Binding-site contacts:
Ligand atom F12 contacts residue VAL296 of chain 1.B at 2.9 Å.
Ligand atom C02 contacts residue TRP316 of chain 1.B at 3.7 Å (hydrophobic).
Ligand atom C07 contacts residue HEM1 of chain 1.O at 3.5 Å.
Ligand atom C12 contacts residue HEM1 of chain 1.O at 3.6 Å.
Ligand atom N02 contacts residue GLU321 of chain 1.B at 2.6 Å (salt-bridge).
Ligand atom N01 contacts residue HEM1 of chain 1.O at 3.7 Å.
Ligand atom C05 contacts residue VAL296 of chain 1.B at 3.9 Å (hydrophobic).
Ligand atom N02 contacts residue TRP316 of chain 1.B at 2.8 Å (h-bond).
Ligand atom N02 contacts residue MET318 of chain 1.B at 3.9 Å.
Ligand atom F12 contacts residue HEM1 of chain 1.O at 3.5 Å.
Ligand atom C15 contacts residue HEM1 of chain 1.O at 3.9 Å.
Ligand atom C14 contacts residue HEM1 of chain 1.O at 3.0 Å.
Ligand atom C11 contacts residue VAL296 of chain 1.B at 3.8 Å (hydrophobic).
Ligand atom C08 contacts residue HEM1 of chain 1.O at 3.4 Å.
Ligand atom C09 contacts residue VAL296 of chain 1.B at 3.9 Å (hydrophobic).
Ligand atom C24 contacts residue PHE65 of chain 1.B at 3.7 Å (hydrophobic).
Ligand atom C07 contacts residue PHE313 of chain 1.B at 3.6 Å (hydrophobic).
Ligand atom C06 contacts residue HEM1 of chain 1.O at 3.9 Å.
Ligand atom C11 contacts residue HEM1 of chain 1.O at 3.7 Å.
Ligand atom N01 contacts residue GLU321 of chain 1.B at 2.7 Å (salt-bridge).
Ligand atom C08 contacts residue GLU321 of chain 1.B at 3.5 Å.
Ligand atom C13 contacts residue HEM1 of chain 1.O at 3.1 Å.
Ligand atom C06 contacts residue GLU321 of chain 1.B at 3.5 Å.
Ligand atom C02 contacts residue HEM1 of chain 1.O at 3.6 Å.
Ligand atom C02 contacts residue GLU321 of chain 1.B at 3.5 Å.
Ligand atom N02 contacts residue HEM1 of chain 1.O at 3.5 Å.
Ligand atom C03 contacts residue TRP316 of chain 1.B at 3.8 Å (hydrophobic).
Ligand atom C12 contacts residue VAL296 of chain 1.B at 3.3 Å (hydrophobic).
Ligand atom C07 contacts residue GLY315 of chain 1.B at 3.6 Å.
Ligand atom C07 contacts residue SER314 of chain 1.B at 3.9 Å.
Ligand atom F13 contacts residue HEM1 of chain 1.O at 2.9 Å.
Ligand atom C23 contacts residue PHE65 of chain 1.B at 3.5 Å (hydrophobic).
Ligand atom C03 contacts residue PRO294 of chain 1.B at 3.7 Å (hydrophobic).
Ligand atom C04 contacts residue HEM1 of chain 1.O at 3.9 Å.
Ligand atom C03 contacts residue HEM1 of chain 1.O at 3.4 Å.
Ligand atom C18 contacts residue HEM1 of chain 1.O at 3.7 Å.
Ligand atom F13 contacts residue MET299 of chain 1.B at 3.0 Å.
Ligand atom N02 contacts residue TYR317 of chain 1.B at 3.6 Å.
Ligand atom C07 contacts residue PRO294 of chain 1.B at 3.8 Å (hydrophobic).
Ligand atom C16 contacts residue HEM1 of chain 1.O at 3.3 Å.

This small molecule binds to this protein.
Small molecule (SMILES): Cc1cc(N)nc(CCc2cc(CC[C@H]3CCN3C)cc(F)c2F)c1

Sequence of chain 1.B:
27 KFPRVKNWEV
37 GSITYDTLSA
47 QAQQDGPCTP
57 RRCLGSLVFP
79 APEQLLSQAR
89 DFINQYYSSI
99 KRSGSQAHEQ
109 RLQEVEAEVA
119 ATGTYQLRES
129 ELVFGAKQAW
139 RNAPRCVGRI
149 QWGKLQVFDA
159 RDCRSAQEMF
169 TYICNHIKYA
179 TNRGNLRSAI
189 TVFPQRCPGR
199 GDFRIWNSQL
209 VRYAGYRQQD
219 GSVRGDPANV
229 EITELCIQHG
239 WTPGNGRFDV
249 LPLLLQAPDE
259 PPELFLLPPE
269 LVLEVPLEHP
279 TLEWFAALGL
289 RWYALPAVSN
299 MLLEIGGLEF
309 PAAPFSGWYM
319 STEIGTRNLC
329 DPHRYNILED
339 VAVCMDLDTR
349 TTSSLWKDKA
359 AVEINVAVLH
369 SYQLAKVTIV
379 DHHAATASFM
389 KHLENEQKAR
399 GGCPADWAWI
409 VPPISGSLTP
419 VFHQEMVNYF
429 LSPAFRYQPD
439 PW